Sequence of chain 1.A:
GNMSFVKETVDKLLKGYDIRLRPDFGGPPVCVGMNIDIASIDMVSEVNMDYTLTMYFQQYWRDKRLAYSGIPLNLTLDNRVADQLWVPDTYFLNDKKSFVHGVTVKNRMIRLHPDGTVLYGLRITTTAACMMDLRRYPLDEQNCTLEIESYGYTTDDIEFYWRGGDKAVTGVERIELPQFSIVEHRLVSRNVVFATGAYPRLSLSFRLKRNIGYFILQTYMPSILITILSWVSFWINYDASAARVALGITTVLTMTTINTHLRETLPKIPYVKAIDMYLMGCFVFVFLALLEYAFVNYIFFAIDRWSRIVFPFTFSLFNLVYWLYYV

A protein and the small-molecule ligand that binds it are described below.
Small molecule (SMILES): CC(=O)N[C@H]1[C@H](O[C@H]2[C@H](O)[C@@H](NC(C)=O)CO[C@@H]2CO)O[C@H](CO)[C@@H](O)[C@@H]1O

Binding-site contacts:
Ligand atom C4 contacts residue ASN105 of chain 1.A at 4.2 Å.
Ligand atom C3 contacts residue ASN105 of chain 1.A at 3.8 Å.
Ligand atom C5 contacts residue ASN105 of chain 1.A at 3.7 Å.
Ligand atom C1 contacts residue ASN105 of chain 1.A at 1.4 Å.
Ligand atom C1 contacts residue HIS144 of chain 1.A at 3.7 Å.
Ligand atom N2 contacts residue ASN105 of chain 1.A at 2.9 Å (h-bond).
Ligand atom C2 contacts residue ASN105 of chain 1.A at 2.5 Å.
Ligand atom O5 contacts residue ASN105 of chain 1.A at 2.4 Å (h-bond).
Ligand atom C8 contacts residue PRO103 of chain 1.A at 4.3 Å (hydrophobic).
Ligand atom C7 contacts residue ASN105 of chain 1.A at 3.5 Å.
Ligand atom O5 contacts residue HIS144 of chain 1.A at 3.1 Å.
Ligand atom C6 contacts residue HIS144 of chain 1.A at 3.6 Å.
Ligand atom O7 contacts residue ASN105 of chain 1.A at 3.8 Å.
Ligand atom C5 contacts residue HIS144 of chain 1.A at 3.5 Å.
Ligand atom O6 contacts residue HIS144 of chain 1.A at 4.1 Å.